Binding-site contacts:
Ligand atom C10 contacts residue THR141 of chain 1.A at 3.5 Å.
Ligand atom I01 contacts residue TRP158 of chain 1.A at 3.6 Å.
Ligand atom C32 contacts residue PHE130 of chain 1.A at 3.5 Å (hydrophobic).
Ligand atom C56 contacts residue MET122 of chain 1.A at 3.5 Å (hydrophobic).
Ligand atom O13 contacts residue PHE207 of chain 1.A at 3.5 Å.
Ligand atom I01 contacts residue GLN145 of chain 1.A at 3.6 Å.
Ligand atom C04 contacts residue TRP158 of chain 1.A at 3.5 Å (hydrophobic).
Ligand atom O31 contacts residue ASN199 of chain 1.A at 3.0 Å (h-bond).
Ligand atom N48 contacts residue TYR168 of chain 1.A at 3.0 Å.
Ligand atom C26 contacts residue ASN196 of chain 1.A at 3.1 Å.
Ligand atom N22 contacts residue ASN196 of chain 1.A at 3.5 Å (h-bond).
Ligand atom C35 contacts residue THR169 of chain 1.A at 3.5 Å.
Ligand atom O16 contacts residue GLU200 of chain 1.A at 3.3 Å (salt-bridge).
Ligand atom C32 contacts residue ASN196 of chain 1.A at 3.0 Å.
Ligand atom C52 contacts residue MET122 of chain 1.A at 2.8 Å (hydrophobic).
Ligand atom N30 contacts residue PHE130 of chain 1.A at 3.5 Å.
Ligand atom C02 contacts residue TRP158 of chain 1.A at 3.3 Å (hydrophobic).
Ligand atom C43 contacts residue ILE127 of chain 1.A at 3.6 Å (hydrophobic).
Ligand atom C24 contacts residue PHE130 of chain 1.A at 3.2 Å (hydrophobic).
Ligand atom N22 contacts residue GLU200 of chain 1.A at 3.6 Å (salt-bridge).
Ligand atom C38 contacts residue THR169 of chain 1.A at 3.5 Å.
Ligand atom O47 contacts residue THR169 of chain 1.A at 3.5 Å (h-bond).
Ligand atom O47 contacts residue TYR168 of chain 1.A at 3.3 Å.
Ligand atom C52 contacts residue GLY126 of chain 1.A at 3.4 Å.
Ligand atom N21 contacts residue GLU200 of chain 1.A at 3.2 Å.
Ligand atom O16 contacts residue LEU203 of chain 1.A at 3.5 Å.
Ligand atom N22 contacts residue ASN199 of chain 1.A at 3.6 Å.
Ligand atom O13 contacts residue PHE134 of chain 1.A at 2.9 Å.
Ligand atom C05 contacts residue GLN145 of chain 1.A at 3.3 Å.
Ligand atom O31 contacts residue PHE130 of chain 1.A at 3.6 Å.
Ligand atom O16 contacts residue PHE204 of chain 1.A at 2.8 Å (h-bond).
Ligand atom C43 contacts residue TRP227 of chain 1.A at 3.6 Å (hydrophobic).
Ligand atom C29 contacts residue PHE130 of chain 1.A at 3.4 Å (hydrophobic).
Ligand atom C29 contacts residue ASN196 of chain 1.A at 3.5 Å.
Ligand atom N30 contacts residue ASN196 of chain 1.A at 3.4 Å (h-bond).
Ligand atom C02 contacts residue PHE134 of chain 1.A at 3.6 Å (hydrophobic).
Ligand atom C10 contacts residue PHE134 of chain 1.A at 3.3 Å (hydrophobic).
Ligand atom C10 contacts residue TRP158 of chain 1.A at 3.4 Å (hydrophobic).
Ligand atom C54 contacts residue MET122 of chain 1.A at 2.6 Å (hydrophobic).
Ligand atom S58 contacts residue TYR168 of chain 1.A at 3.4 Å (h-bond).

The small molecule below binds the protein below.
Small molecule (SMILES): O=C(Cn1cc(CNS(=O)(=O)c2ccc(I)cc2)nn1)N1CCC(c2nc(-c3cccs3)no2)CC1

Sequence of chain 1.A:
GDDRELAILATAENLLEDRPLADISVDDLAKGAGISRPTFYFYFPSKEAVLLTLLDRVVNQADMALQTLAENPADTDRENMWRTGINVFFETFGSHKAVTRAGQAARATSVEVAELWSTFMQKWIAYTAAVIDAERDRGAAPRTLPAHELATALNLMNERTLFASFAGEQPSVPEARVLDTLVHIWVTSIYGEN